Sequence of chain 1.A:
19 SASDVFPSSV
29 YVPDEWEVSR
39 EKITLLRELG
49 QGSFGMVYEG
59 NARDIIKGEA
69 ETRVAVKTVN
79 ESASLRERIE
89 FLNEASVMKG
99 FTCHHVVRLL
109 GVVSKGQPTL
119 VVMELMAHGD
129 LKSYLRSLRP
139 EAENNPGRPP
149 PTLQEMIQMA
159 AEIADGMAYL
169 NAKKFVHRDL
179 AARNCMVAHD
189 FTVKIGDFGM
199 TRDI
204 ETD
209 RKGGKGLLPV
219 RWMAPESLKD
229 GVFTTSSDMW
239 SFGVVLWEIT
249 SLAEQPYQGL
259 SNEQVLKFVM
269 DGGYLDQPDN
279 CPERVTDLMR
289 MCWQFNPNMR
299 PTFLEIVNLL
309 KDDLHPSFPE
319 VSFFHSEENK

Binding-site contacts:
Ligand atom O3A contacts residue MG1 of chain 1.C at 3.5 Å.
Ligand atom O2B contacts residue GLY50 of chain 1.A at 3.5 Å.
Ligand atom C8 contacts residue MET184 of chain 1.A at 3.4 Å (hydrophobic).
Ligand atom C3B contacts residue LYS75 of chain 1.A at 2.8 Å.
Ligand atom O2G contacts residue GLU88 of chain 1.A at 3.3 Å (salt-bridge).
Ligand atom O3' contacts residue ARG181 of chain 1.A at 3.4 Å (salt-bridge).
Ligand atom N7 contacts residue MET184 of chain 1.A at 3.6 Å.
Ligand atom O3G contacts residue MG1 of chain 1.D at 2.8 Å.
Ligand atom O1A contacts residue ASP195 of chain 1.A at 2.9 Å (salt-bridge).
Ligand atom O3G contacts residue GLU88 of chain 1.A at 3.7 Å.
Ligand atom N1 contacts residue ALA73 of chain 1.A at 3.5 Å.
Ligand atom C2 contacts residue MET124 of chain 1.A at 3.1 Å (hydrophobic).
Ligand atom PG contacts residue ASP195 of chain 1.A at 3.3 Å.
Ligand atom N6 contacts residue GLU122 of chain 1.A at 3.1 Å (salt-bridge).
Ligand atom PB contacts residue ASP195 of chain 1.A at 3.7 Å.
Ligand atom O1B contacts residue MG1 of chain 1.C at 2.2 Å.
Ligand atom O1G contacts residue ASP195 of chain 1.A at 2.8 Å (salt-bridge).
Ligand atom O1A contacts residue MG1 of chain 1.C at 2.0 Å.
Ligand atom N1 contacts residue MET124 of chain 1.A at 2.9 Å (h-bond).
Ligand atom C2' contacts residue ASP128 of chain 1.A at 3.7 Å.
Ligand atom O1B contacts residue ASP195 of chain 1.A at 3.2 Å (salt-bridge).
Ligand atom O3' contacts residue ASP128 of chain 1.A at 3.0 Å (salt-bridge).
Ligand atom C3B contacts residue ASP195 of chain 1.A at 3.2 Å.
Ligand atom N3 contacts residue LEU47 of chain 1.A at 3.7 Å.
Ligand atom C2 contacts residue LEU47 of chain 1.A at 3.6 Å (hydrophobic).
Ligand atom O4' contacts residue VAL55 of chain 1.A at 3.6 Å.
Ligand atom N6 contacts residue ALA73 of chain 1.A at 3.4 Å.
Ligand atom O2' contacts residue ASP128 of chain 1.A at 2.7 Å (salt-bridge).
Ligand atom C6 contacts residue ALA73 of chain 1.A at 3.4 Å (hydrophobic).
Ligand atom O1A contacts residue ASN182 of chain 1.A at 3.2 Å (h-bond).
Ligand atom O2B contacts residue MG1 of chain 1.D at 2.1 Å.
Ligand atom N9 contacts residue VAL55 of chain 1.A at 3.7 Å.
Ligand atom PB contacts residue MG1 of chain 1.D at 3.1 Å.
Ligand atom O2G contacts residue ASP195 of chain 1.A at 2.8 Å (salt-bridge).
Ligand atom N6 contacts residue MET121 of chain 1.A at 2.9 Å.
Ligand atom O2G contacts residue GLU92 of chain 1.A at 2.9 Å (salt-bridge).
Ligand atom O1B contacts residue MG1 of chain 1.D at 3.3 Å.
Ligand atom O2A contacts residue LYS75 of chain 1.A at 3.0 Å.
Ligand atom PA contacts residue MG1 of chain 1.C at 3.2 Å.
Ligand atom PB contacts residue MG1 of chain 1.C at 3.2 Å.

A protein and the small-molecule ligand that binds it are described below.
Small molecule (SMILES): Nc1ncnc2c1ncn2[C@@H]1O[C@H](CO[P](=O)(O)O[P](=O)(O)CP(=O)(O)O)[C@@H](O)[C@H]1O